Binding-site contacts:
Ligand atom C20 contacts residue CYS87 of chain 1.A at 3.2 Å (hydrophobic).
Ligand atom N7 contacts residue CYS87 of chain 1.A at 3.0 Å (h-bond).
Ligand atom C15 contacts residue GLY16 of chain 1.A at 3.6 Å.
Ligand atom N17 contacts residue CYS87 of chain 1.A at 2.7 Å (h-bond).
Ligand atom C21 contacts residue GLY90 of chain 1.A at 3.6 Å.
Ligand atom C22 contacts residue GLY90 of chain 1.A at 3.8 Å.
Ligand atom O10 contacts residue VAL23 of chain 1.A at 3.4 Å.
Ligand atom C5 contacts residue GLU85 of chain 1.A at 3.6 Å.
Ligand atom C15 contacts residue GLU91 of chain 1.A at 3.1 Å.
Ligand atom C21 contacts residue CYS87 of chain 1.A at 3.4 Å (hydrophobic).
Ligand atom N14 contacts residue GLU17 of chain 1.A at 3.6 Å.
Ligand atom N6 contacts residue LEU137 of chain 1.A at 3.7 Å.
Ligand atom N6 contacts residue ALA36 of chain 1.A at 3.5 Å.
Ligand atom C5 contacts residue ALA36 of chain 1.A at 3.6 Å (hydrophobic).
Ligand atom C8 contacts residue SER147 of chain 1.A at 3.8 Å.
Ligand atom C1 contacts residue GLU91 of chain 1.A at 3.5 Å.
Ligand atom C15 contacts residue GLU17 of chain 1.A at 3.5 Å.
Ligand atom C5 contacts residue LEU137 of chain 1.A at 3.4 Å (hydrophobic).
Ligand atom C28 contacts residue GLU17 of chain 1.A at 3.3 Å.
Ligand atom C21 contacts residue TYR86 of chain 1.A at 3.5 Å (hydrophobic).
Ligand atom C28 contacts residue GLU91 of chain 1.A at 3.2 Å.
Ligand atom C13 contacts residue GLU134 of chain 1.A at 3.7 Å.
Ligand atom N14 contacts residue GLU91 of chain 1.A at 2.5 Å (salt-bridge).
Ligand atom C4 contacts residue LEU137 of chain 1.A at 3.4 Å (hydrophobic).
Ligand atom C19 contacts residue LEU15 of chain 1.A at 3.5 Å (hydrophobic).
Ligand atom C3 contacts residue LEU137 of chain 1.A at 3.6 Å (hydrophobic).
Ligand atom N17 contacts residue TYR86 of chain 1.A at 3.4 Å.
Ligand atom N7 contacts residue GLU85 of chain 1.A at 3.5 Å (salt-bridge).
Ligand atom C9 contacts residue VAL23 of chain 1.A at 3.7 Å (hydrophobic).
Ligand atom C16 contacts residue LEU15 of chain 1.A at 3.4 Å (hydrophobic).
Ligand atom N6 contacts residue CYS87 of chain 1.A at 3.5 Å (h-bond).
Ligand atom N18 contacts residue LEU15 of chain 1.A at 3.6 Å.
Ligand atom N7 contacts residue TYR86 of chain 1.A at 3.6 Å.
Ligand atom C2 contacts residue CYS87 of chain 1.A at 3.7 Å (hydrophobic).
Ligand atom C1 contacts residue GLU134 of chain 1.A at 3.4 Å.
Ligand atom C1 contacts residue GLU17 of chain 1.A at 3.6 Å.
Ligand atom C13 contacts residue GLU91 of chain 1.A at 3.6 Å.
Ligand atom C16 contacts residue GLU91 of chain 1.A at 3.3 Å.
Ligand atom N6 contacts residue GLU85 of chain 1.A at 2.6 Å (salt-bridge).
Ligand atom N6 contacts residue TYR86 of chain 1.A at 3.7 Å.

A small-molecule ligand and the protein it binds are described below.
Small molecule (SMILES): Cc1n[nH]c(-c2nc3cc(C(C)C)ccc3[nH]2)c1C(=O)NC1CCN(C)CC1

Sequence of chain 1.A:
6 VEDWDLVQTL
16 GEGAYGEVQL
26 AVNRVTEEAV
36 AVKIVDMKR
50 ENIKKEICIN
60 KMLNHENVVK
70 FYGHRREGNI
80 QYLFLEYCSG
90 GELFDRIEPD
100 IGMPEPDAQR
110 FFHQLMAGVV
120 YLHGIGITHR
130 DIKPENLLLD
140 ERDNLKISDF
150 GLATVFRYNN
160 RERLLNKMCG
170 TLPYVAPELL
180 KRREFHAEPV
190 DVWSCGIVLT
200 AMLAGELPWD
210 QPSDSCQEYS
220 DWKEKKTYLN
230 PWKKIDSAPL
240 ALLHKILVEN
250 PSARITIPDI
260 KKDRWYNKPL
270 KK